The protein below binds the small molecule below.
Small molecule (SMILES): O=C(O)[C@@H]1O[C@H](O[C@H]2[C@@H](OS(=O)(=O)O)O[C@@H](O)[C@H](NS(=O)(=O)O)[C@H]2O)[C@@H](OS(=O)(=O)O)[C@H](O)[C@@H]1O

Binding-site contacts:
Ligand atom OBA contacts residue HIS114 of chain 15.D at 3.0 Å (h-bond).
Ligand atom OBH contacts residue HIS114 of chain 15.F at 3.1 Å (h-bond).
Ligand atom OBI contacts residue HIS114 of chain 15.F at 3.0 Å (h-bond).
Ligand atom O4 contacts residue ASN80 of chain 15.D at 3.1 Å (h-bond).
Ligand atom C1 contacts residue HIS82 of chain 15.H at 3.7 Å.
Ligand atom OAH contacts residue ASN80 of chain 15.D at 3.2 Å (h-bond).
Ligand atom O1 contacts residue HIS114 of chain 15.H at 2.8 Å (h-bond).
Ligand atom N2 contacts residue HIS114 of chain 15.H at 4.1 Å.
Ligand atom SBB contacts residue HIS114 of chain 15.D at 4.2 Å.
Ligand atom O5 contacts residue HIS82 of chain 15.H at 3.2 Å (h-bond).
Ligand atom O6B contacts residue ASN80 of chain 15.D at 3.0 Å (h-bond).
Ligand atom O3 contacts residue HIS114 of chain 15.D at 3.3 Å (h-bond).
Ligand atom OBC contacts residue HIS82 of chain 15.F at 3.2 Å (h-bond).
Ligand atom OBA contacts residue HIS82 of chain 15.D at 4.2 Å.
Ligand atom O2 contacts residue HIS82 of chain 15.F at 4.0 Å.
Ligand atom C1 contacts residue HIS114 of chain 15.H at 3.5 Å.
Ligand atom OAB contacts residue HIS114 of chain 15.H at 3.3 Å.
Ligand atom OAF contacts residue HIS82 of chain 15.D at 3.2 Å (h-bond).
Ligand atom O1 contacts residue HIS82 of chain 15.H at 3.6 Å.
Ligand atom SBB contacts residue HIS82 of chain 15.F at 3.5 Å (h-bond).
Ligand atom OAH contacts residue HIS82 of chain 15.D at 3.1 Å (h-bond).
Ligand atom O4 contacts residue HIS114 of chain 15.D at 3.6 Å.
Ligand atom OBE contacts residue HIS82 of chain 15.F at 2.9 Å (h-bond).
Ligand atom O3 contacts residue HIS82 of chain 15.D at 3.9 Å.
Ligand atom C5 contacts residue HIS82 of chain 15.H at 4.0 Å.
Ligand atom OBF contacts residue HIS82 of chain 15.F at 3.9 Å.
Ligand atom OBC contacts residue HIS114 of chain 15.D at 4.1 Å.
Ligand atom C2 contacts residue HIS82 of chain 15.D at 4.2 Å.
Ligand atom SAG contacts residue HIS82 of chain 15.D at 3.7 Å.
Ligand atom C4 contacts residue ASN80 of chain 15.D at 4.0 Å.
Ligand atom OAB contacts residue ARG119 of chain 15.H at 3.5 Å.
Ligand atom C3 contacts residue HIS82 of chain 15.D at 4.3 Å.
Ligand atom SBG contacts residue HIS114 of chain 15.F at 3.5 Å (h-bond).
Ligand atom SAG contacts residue ASN80 of chain 15.D at 4.3 Å.
Ligand atom SBG contacts residue HIS82 of chain 15.F at 4.0 Å.
Ligand atom SAG contacts residue HIS114 of chain 15.H at 4.1 Å.
Ligand atom OBF contacts residue HIS114 of chain 15.F at 3.9 Å.
Ligand atom C6 contacts residue ASN80 of chain 15.D at 3.8 Å.
Ligand atom OAF contacts residue HIS114 of chain 15.H at 4.1 Å.
Ligand atom OBI contacts residue HIS82 of chain 15.F at 2.9 Å.

Sequence of chain 15.D:
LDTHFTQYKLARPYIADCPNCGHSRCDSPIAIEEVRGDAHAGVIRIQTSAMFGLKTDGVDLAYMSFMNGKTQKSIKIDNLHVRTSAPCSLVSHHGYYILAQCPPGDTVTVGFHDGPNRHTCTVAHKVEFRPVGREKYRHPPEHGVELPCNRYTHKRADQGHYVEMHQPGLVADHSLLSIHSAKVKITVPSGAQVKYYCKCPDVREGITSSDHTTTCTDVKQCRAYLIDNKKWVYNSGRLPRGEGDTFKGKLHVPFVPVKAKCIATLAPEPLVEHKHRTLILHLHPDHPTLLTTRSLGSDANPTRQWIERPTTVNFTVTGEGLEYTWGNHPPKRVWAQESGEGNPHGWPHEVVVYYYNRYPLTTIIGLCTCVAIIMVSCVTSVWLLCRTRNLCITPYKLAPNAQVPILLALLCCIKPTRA

Sequence of chain 15.H:
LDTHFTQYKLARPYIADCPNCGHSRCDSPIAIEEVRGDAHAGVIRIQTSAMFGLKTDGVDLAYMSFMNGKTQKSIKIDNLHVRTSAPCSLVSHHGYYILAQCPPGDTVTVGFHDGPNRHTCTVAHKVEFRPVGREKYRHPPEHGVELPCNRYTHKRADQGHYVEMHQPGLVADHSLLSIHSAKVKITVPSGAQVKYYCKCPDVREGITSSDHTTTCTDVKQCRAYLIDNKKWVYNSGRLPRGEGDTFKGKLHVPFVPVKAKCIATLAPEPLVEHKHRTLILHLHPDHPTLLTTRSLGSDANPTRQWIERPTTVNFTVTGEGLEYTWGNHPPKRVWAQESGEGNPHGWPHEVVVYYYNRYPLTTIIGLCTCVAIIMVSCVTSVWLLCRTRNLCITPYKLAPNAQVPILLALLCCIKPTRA

Sequence of chain 15.F:
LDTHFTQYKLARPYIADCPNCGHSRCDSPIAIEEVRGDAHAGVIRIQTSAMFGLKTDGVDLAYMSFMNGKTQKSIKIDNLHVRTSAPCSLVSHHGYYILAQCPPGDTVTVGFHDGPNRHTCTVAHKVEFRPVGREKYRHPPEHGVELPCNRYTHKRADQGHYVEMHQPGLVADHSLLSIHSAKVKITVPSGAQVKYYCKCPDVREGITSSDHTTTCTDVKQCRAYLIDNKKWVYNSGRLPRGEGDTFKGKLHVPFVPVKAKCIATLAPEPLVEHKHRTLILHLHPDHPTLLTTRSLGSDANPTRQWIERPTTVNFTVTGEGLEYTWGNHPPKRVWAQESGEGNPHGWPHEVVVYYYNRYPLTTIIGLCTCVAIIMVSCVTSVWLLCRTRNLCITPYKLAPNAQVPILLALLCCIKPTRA